Sequence of chain 1.I:
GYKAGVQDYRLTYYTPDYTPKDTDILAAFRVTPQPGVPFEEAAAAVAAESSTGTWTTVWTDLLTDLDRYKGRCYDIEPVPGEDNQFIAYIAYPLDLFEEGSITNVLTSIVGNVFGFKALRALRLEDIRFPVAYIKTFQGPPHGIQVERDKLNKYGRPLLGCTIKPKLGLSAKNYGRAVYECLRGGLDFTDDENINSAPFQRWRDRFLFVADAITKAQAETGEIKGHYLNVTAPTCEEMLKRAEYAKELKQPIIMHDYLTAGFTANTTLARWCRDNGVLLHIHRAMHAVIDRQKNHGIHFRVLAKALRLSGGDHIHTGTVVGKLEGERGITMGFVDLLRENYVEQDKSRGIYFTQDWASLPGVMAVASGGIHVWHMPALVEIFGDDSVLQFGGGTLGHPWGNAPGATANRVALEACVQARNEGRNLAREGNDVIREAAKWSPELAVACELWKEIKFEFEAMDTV

This small molecule binds to this protein.
Small molecule (SMILES): O=C(O)[C@@](O)(COP(=O)(O)O)[C@H](O)[C@H](O)COP(=O)(O)O

Sequence of chain 1.J:
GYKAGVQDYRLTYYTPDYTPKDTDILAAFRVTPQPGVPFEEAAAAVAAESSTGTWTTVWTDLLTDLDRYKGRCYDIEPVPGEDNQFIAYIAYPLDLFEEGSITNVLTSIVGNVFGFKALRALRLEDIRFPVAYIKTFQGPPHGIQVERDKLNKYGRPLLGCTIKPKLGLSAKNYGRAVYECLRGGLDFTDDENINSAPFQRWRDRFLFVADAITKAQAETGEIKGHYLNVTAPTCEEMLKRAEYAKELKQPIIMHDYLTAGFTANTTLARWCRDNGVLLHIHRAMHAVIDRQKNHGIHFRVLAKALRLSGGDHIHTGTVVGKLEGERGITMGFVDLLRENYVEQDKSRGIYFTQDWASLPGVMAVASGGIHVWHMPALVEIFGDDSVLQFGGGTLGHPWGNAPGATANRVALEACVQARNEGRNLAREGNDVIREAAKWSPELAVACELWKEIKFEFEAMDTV

Binding-site contacts:
Ligand atom O7 contacts residue MG1 of chain 1.JA at 2.6 Å.
Ligand atom O1P contacts residue LYS176 of chain 1.I at 3.3 Å.
Ligand atom C contacts residue MG1 of chain 1.JA at 3.5 Å.
Ligand atom O3P contacts residue GLY404 of chain 1.I at 3.2 Å (h-bond).
Ligand atom O2 contacts residue KCX202 of chain 1.I at 2.7 Å (h-bond).
Ligand atom O2P contacts residue TRP67 of chain 1.J at 3.4 Å.
Ligand atom O4P contacts residue SER380 of chain 1.I at 3.0 Å (h-bond).
Ligand atom C3 contacts residue KCX202 of chain 1.I at 3.3 Å.
Ligand atom O6P contacts residue ARG296 of chain 1.I at 2.9 Å (salt-bridge).
Ligand atom O3P contacts residue GLY382 of chain 1.I at 3.9 Å.
Ligand atom O3 contacts residue GLU205 of chain 1.I at 3.4 Å (salt-bridge).
Ligand atom O3 contacts residue MG1 of chain 1.JA at 3.6 Å.
Ligand atom O7 contacts residue ASN124 of chain 1.J at 3.2 Å (h-bond).
Ligand atom O4P contacts residue HIS328 of chain 1.I at 3.1 Å (h-bond).
Ligand atom O2P contacts residue LYS335 of chain 1.I at 3.1 Å (salt-bridge).
Ligand atom O1P contacts residue GLY404 of chain 1.I at 3.4 Å.
Ligand atom O4 contacts residue SER380 of chain 1.I at 2.9 Å (h-bond).
Ligand atom O3 contacts residue KCX202 of chain 1.I at 2.9 Å (h-bond).
Ligand atom C2 contacts residue KCX202 of chain 1.I at 3.8 Å.
Ligand atom O6 contacts residue LYS335 of chain 1.I at 2.9 Å (salt-bridge).
Ligand atom O4 contacts residue GLY381 of chain 1.I at 3.3 Å.
Ligand atom O2 contacts residue MG1 of chain 1.JA at 2.8 Å.
Ligand atom O7 contacts residue GLU205 of chain 1.I at 3.5 Å (salt-bridge).
Ligand atom O5 contacts residue LEU336 of chain 1.I at 3.2 Å.
Ligand atom O7 contacts residue KCX202 of chain 1.I at 3.8 Å.
Ligand atom O1P contacts residue GLY405 of chain 1.I at 2.8 Å (h-bond).
Ligand atom O5P contacts residue LEU336 of chain 1.I at 3.4 Å.
Ligand atom P1 contacts residue GLY405 of chain 1.I at 3.9 Å.
Ligand atom O6P contacts residue HIS328 of chain 1.I at 3.7 Å.
Ligand atom O2 contacts residue LYS176 of chain 1.I at 3.6 Å.
Ligand atom O3 contacts residue HIS295 of chain 1.I at 2.8 Å (h-bond).
Ligand atom C2 contacts residue MG1 of chain 1.JA at 3.7 Å.
Ligand atom O6 contacts residue GLU61 of chain 1.J at 3.1 Å (salt-bridge).
Ligand atom O5P contacts residue ARG296 of chain 1.I at 2.8 Å (salt-bridge).
Ligand atom C contacts residue ASN124 of chain 1.J at 3.7 Å.
Ligand atom O2P contacts residue GLY382 of chain 1.I at 3.2 Å (h-bond).
Ligand atom C5 contacts residue HIS295 of chain 1.I at 3.8 Å.
Ligand atom O3P contacts residue SER380 of chain 1.I at 3.8 Å.
Ligand atom O1 contacts residue LYS176 of chain 1.I at 3.8 Å.
Ligand atom P2 contacts residue ARG296 of chain 1.I at 3.6 Å.